Sequence of chain 1.A:
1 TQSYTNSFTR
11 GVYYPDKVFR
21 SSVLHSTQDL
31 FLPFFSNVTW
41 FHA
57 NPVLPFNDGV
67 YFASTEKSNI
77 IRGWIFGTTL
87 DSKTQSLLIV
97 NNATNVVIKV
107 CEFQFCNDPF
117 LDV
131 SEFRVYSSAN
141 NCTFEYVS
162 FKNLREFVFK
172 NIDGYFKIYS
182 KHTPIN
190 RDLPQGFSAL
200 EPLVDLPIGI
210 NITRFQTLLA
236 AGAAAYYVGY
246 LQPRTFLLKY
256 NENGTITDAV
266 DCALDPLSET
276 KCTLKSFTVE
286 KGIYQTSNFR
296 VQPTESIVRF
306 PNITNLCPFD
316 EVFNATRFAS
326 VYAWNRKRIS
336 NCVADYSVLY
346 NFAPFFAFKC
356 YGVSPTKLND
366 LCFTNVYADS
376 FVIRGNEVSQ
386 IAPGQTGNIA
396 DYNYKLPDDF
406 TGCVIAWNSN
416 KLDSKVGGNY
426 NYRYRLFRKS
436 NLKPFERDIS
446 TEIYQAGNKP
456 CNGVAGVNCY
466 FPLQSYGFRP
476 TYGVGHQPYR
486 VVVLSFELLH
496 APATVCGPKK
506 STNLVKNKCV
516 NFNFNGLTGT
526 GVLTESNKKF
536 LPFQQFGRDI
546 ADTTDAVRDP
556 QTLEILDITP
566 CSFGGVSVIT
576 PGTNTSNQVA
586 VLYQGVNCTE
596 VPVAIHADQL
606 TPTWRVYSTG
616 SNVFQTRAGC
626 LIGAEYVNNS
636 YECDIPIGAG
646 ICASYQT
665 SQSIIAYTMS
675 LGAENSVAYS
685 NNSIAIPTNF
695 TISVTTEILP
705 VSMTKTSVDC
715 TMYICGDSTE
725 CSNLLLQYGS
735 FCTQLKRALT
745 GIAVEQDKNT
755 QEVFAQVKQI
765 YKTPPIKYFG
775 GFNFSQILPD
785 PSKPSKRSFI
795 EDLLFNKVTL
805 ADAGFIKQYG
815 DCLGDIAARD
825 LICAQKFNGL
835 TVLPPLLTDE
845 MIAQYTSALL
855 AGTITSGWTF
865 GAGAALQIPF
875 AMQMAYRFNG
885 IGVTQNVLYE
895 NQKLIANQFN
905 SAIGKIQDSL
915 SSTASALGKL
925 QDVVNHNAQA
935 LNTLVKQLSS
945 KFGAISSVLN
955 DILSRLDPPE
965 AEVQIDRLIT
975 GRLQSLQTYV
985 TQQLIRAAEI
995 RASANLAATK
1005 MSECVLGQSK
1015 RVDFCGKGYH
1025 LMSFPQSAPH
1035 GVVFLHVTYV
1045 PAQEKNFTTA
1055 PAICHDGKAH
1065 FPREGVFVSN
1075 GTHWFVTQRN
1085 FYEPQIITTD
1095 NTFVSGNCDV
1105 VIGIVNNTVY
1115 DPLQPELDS

This small molecule binds to this protein.
Small molecule (SMILES): CC(=O)N[C@H]1[C@H](O[C@H]2[C@H](O)[C@@H](NC(C)=O)CO[C@@H]2CO)O[C@H](CO)[C@@H](O)[C@@H]1O

Binding-site contacts:
Ligand atom O5 contacts residue ASN1110 of chain 1.A at 2.3 Å (h-bond).
Ligand atom O7 contacts residue ASN1110 of chain 1.A at 4.1 Å.
Ligand atom O6 contacts residue ASN1110 of chain 1.A at 4.5 Å.
Ligand atom C2 contacts residue ASN1110 of chain 1.A at 2.5 Å.
Ligand atom C7 contacts residue ASN1110 of chain 1.A at 3.7 Å.
Ligand atom N2 contacts residue ASN1110 of chain 1.A at 2.9 Å (h-bond).
Ligand atom C5 contacts residue ASN1110 of chain 1.A at 3.6 Å.
Ligand atom C4 contacts residue ASN1110 of chain 1.A at 4.2 Å.
Ligand atom C1 contacts residue ASN1110 of chain 1.A at 1.4 Å.
Ligand atom C3 contacts residue ASN1110 of chain 1.A at 3.8 Å.